Binding-site contacts:
Ligand atom OE1 contacts residue GLY720 of chain 1.D at 3.2 Å.
Ligand atom OE2 contacts residue THR722 of chain 1.D at 2.9 Å (h-bond).
Ligand atom OE1 contacts residue SER721 of chain 1.D at 2.4 Å (h-bond).
Ligand atom C contacts residue SER543 of chain 1.D at 3.7 Å.
Ligand atom CB contacts residue ASP763 of chain 1.D at 3.7 Å.
Ligand atom CG contacts residue TYR762 of chain 1.D at 3.6 Å (hydrophobic).
Ligand atom N contacts residue SER543 of chain 1.D at 3.8 Å.
Ligand atom C contacts residue SER721 of chain 1.D at 4.0 Å.
Ligand atom CB contacts residue SER721 of chain 1.D at 4.2 Å.
Ligand atom O contacts residue LEU544 of chain 1.D at 3.3 Å.
Ligand atom CD contacts residue TYR762 of chain 1.D at 3.8 Å (hydrophobic).
Ligand atom CG contacts residue ASP763 of chain 1.D at 3.2 Å.
Ligand atom OXT contacts residue ARG550 of chain 1.D at 2.9 Å (salt-bridge).
Ligand atom CA contacts residue THR545 of chain 1.D at 3.8 Å.
Ligand atom OXT contacts residue SER721 of chain 1.D at 3.5 Å.
Ligand atom CD contacts residue GLY720 of chain 1.D at 4.0 Å.
Ligand atom C contacts residue THR545 of chain 1.D at 3.6 Å.
Ligand atom N contacts residue THR545 of chain 1.D at 3.5 Å.
Ligand atom OE1 contacts residue THR722 of chain 1.D at 2.9 Å (h-bond).
Ligand atom OXT contacts residue THR545 of chain 1.D at 3.9 Å.
Ligand atom C contacts residue HIS517 of chain 1.D at 4.3 Å.
Ligand atom CA contacts residue ASP763 of chain 1.D at 3.2 Å.
Ligand atom OE2 contacts residue TYR762 of chain 1.D at 3.1 Å.
Ligand atom CA contacts residue SER721 of chain 1.D at 4.1 Å.
Ligand atom OE2 contacts residue SER721 of chain 1.D at 4.3 Å.
Ligand atom O contacts residue ARG550 of chain 1.D at 3.5 Å (salt-bridge).
Ligand atom C contacts residue ARG550 of chain 1.D at 3.8 Å.
Ligand atom CB contacts residue HIS517 of chain 1.D at 4.0 Å.
Ligand atom N contacts residue TYR793 of chain 1.D at 4.2 Å.
Ligand atom OXT contacts residue HIS517 of chain 1.D at 3.9 Å.
Ligand atom OE1 contacts residue ASP763 of chain 1.D at 4.2 Å.
Ligand atom CD contacts residue SER721 of chain 1.D at 3.6 Å.
Ligand atom CA contacts residue SER543 of chain 1.D at 4.3 Å.
Ligand atom CD contacts residue THR722 of chain 1.D at 3.6 Å.
Ligand atom O contacts residue SER543 of chain 1.D at 2.8 Å (h-bond).
Ligand atom O contacts residue THR545 of chain 1.D at 2.8 Å (h-bond).
Ligand atom CD contacts residue ASP763 of chain 1.D at 3.6 Å.
Ligand atom N contacts residue ASP763 of chain 1.D at 2.4 Å (salt-bridge).
Ligand atom O contacts residue HIS517 of chain 1.D at 4.2 Å.
Ligand atom OE2 contacts residue ASP763 of chain 1.D at 3.5 Å (salt-bridge).

Sequence of chain 1.D:
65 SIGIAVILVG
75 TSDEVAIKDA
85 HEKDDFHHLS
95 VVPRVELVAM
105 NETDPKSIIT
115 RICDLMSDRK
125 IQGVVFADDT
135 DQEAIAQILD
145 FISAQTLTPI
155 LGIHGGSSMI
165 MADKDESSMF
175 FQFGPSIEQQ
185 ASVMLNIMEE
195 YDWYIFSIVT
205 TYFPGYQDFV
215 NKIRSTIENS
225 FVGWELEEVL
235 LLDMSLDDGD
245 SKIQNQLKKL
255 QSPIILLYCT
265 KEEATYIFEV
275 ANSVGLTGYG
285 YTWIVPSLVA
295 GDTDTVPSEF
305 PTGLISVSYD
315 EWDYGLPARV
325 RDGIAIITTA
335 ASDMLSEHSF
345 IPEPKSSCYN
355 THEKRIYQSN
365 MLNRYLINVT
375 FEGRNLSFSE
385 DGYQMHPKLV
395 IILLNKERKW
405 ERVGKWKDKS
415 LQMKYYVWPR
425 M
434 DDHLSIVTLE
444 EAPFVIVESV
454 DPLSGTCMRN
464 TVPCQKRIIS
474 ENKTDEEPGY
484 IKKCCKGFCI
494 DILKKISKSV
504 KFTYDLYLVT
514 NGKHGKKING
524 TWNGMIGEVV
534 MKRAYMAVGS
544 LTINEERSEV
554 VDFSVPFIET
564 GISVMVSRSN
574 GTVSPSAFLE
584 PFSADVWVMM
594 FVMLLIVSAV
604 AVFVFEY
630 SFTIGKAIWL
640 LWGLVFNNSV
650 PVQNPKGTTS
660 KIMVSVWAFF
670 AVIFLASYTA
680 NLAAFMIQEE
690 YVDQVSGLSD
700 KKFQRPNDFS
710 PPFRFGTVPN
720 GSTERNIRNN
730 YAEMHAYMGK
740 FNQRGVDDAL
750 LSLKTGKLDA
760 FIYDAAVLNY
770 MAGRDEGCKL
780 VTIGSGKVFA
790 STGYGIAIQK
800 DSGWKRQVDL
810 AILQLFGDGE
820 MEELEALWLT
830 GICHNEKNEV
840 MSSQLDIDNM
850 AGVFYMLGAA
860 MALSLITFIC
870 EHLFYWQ

This small molecule binds to this protein.
Small molecule (SMILES): N[C@@H](CCC(=O)O)C(=O)O